Binding-site contacts:
Ligand atom N3 contacts residue MET109 of chain 1.A at 3.0 Å (h-bond).
Ligand atom N1 contacts residue THR106 of chain 1.A at 3.5 Å (h-bond).
Ligand atom C5 contacts residue TYR35 of chain 1.A at 3.9 Å (hydrophobic).
Ligand atom C15 contacts residue LYS53 of chain 1.A at 3.7 Å.
Ligand atom C2 contacts residue MET109 of chain 1.A at 3.8 Å (hydrophobic).
Ligand atom O8 contacts residue ALA51 of chain 1.A at 3.9 Å.
Ligand atom C4 contacts residue MET109 of chain 1.A at 3.3 Å (hydrophobic).
Ligand atom C7 contacts residue ALA51 of chain 1.A at 3.6 Å (hydrophobic).
Ligand atom O8 contacts residue THR106 of chain 1.A at 4.0 Å.
Ligand atom C11 contacts residue ALA51 of chain 1.A at 3.9 Å (hydrophobic).
Ligand atom C11 contacts residue LYS53 of chain 1.A at 3.9 Å.
Ligand atom N3 contacts residue LEU108 of chain 1.A at 3.8 Å.
Ligand atom C14 contacts residue LEU75 of chain 1.A at 4.1 Å (hydrophobic).
Ligand atom C9 contacts residue ALA51 of chain 1.A at 4.3 Å (hydrophobic).
Ligand atom N3 contacts residue ALA51 of chain 1.A at 4.0 Å.
Ligand atom C9 contacts residue VAL38 of chain 1.A at 4.1 Å (hydrophobic).
Ligand atom C12 contacts residue LEU104 of chain 1.A at 3.6 Å (hydrophobic).
Ligand atom C11 contacts residue THR106 of chain 1.A at 3.5 Å.
Ligand atom N3 contacts residue HIS107 of chain 1.A at 4.2 Å.
Ligand atom C12 contacts residue LYS53 of chain 1.A at 4.0 Å.
Ligand atom C6 contacts residue TYR35 of chain 1.A at 3.8 Å (hydrophobic).
Ligand atom C6 contacts residue ALA51 of chain 1.A at 4.1 Å (hydrophobic).
Ligand atom C14 contacts residue GLU71 of chain 1.A at 4.0 Å.
Ligand atom N1 contacts residue MET109 of chain 1.A at 3.6 Å.
Ligand atom C13 contacts residue LEU104 of chain 1.A at 3.7 Å (hydrophobic).
Ligand atom C13 contacts residue THR106 of chain 1.A at 3.7 Å.
Ligand atom C2 contacts residue HIS107 of chain 1.A at 3.9 Å.
Ligand atom C13 contacts residue LEU75 of chain 1.A at 3.9 Å (hydrophobic).
Ligand atom C12 contacts residue VAL105 of chain 1.A at 4.2 Å (hydrophobic).
Ligand atom N1 contacts residue LEU108 of chain 1.A at 4.2 Å.
Ligand atom C12 contacts residue ALA51 of chain 1.A at 4.2 Å (hydrophobic).
Ligand atom N1 contacts residue HIS107 of chain 1.A at 2.8 Å (h-bond).
Ligand atom C12 contacts residue THR106 of chain 1.A at 3.6 Å.
Ligand atom C2 contacts residue ALA51 of chain 1.A at 3.5 Å (hydrophobic).
Ligand atom C6 contacts residue VAL38 of chain 1.A at 4.1 Å (hydrophobic).
Ligand atom C4 contacts residue LEU108 of chain 1.A at 3.7 Å (hydrophobic).
Ligand atom C14 contacts residue LYS53 of chain 1.A at 3.6 Å.
Ligand atom C13 contacts residue LYS53 of chain 1.A at 4.1 Å.
Ligand atom N1 contacts residue ALA51 of chain 1.A at 3.8 Å.
Ligand atom C10 contacts residue THR106 of chain 1.A at 4.0 Å.

Sequence of chain 1.A:
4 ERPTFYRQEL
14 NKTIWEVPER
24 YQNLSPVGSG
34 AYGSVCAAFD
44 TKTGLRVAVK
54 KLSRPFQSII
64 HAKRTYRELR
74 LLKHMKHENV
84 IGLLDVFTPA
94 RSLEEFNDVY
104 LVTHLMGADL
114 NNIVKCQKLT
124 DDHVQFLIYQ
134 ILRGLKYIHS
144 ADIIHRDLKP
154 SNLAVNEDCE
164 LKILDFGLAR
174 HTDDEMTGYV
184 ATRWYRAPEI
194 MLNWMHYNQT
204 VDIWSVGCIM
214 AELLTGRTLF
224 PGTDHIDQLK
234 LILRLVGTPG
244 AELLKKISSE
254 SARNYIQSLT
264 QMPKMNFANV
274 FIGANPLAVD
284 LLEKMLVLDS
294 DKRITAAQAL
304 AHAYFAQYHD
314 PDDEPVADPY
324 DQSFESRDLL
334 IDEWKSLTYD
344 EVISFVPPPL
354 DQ

The small molecule below binds the protein below.
Small molecule (SMILES): Nc1ncccc1OCc1ccccc1